Binding-site contacts:
Ligand atom O6 contacts residue ALA540 of chain 1.B at 4.5 Å.
Ligand atom C1 contacts residue THR565 of chain 1.B at 1.4 Å.
Ligand atom O4 contacts residue ALA542 of chain 1.B at 2.9 Å (h-bond).
Ligand atom C8 contacts residue GLU544 of chain 1.B at 4.2 Å.
Ligand atom O4 contacts residue THR565 of chain 1.B at 4.5 Å.
Ligand atom C1 contacts residue ALA542 of chain 1.B at 4.4 Å (hydrophobic).
Ligand atom O6 contacts residue PRO564 of chain 1.B at 3.9 Å.
Ligand atom C3 contacts residue THR565 of chain 1.B at 2.8 Å.
Ligand atom C2 contacts residue THR565 of chain 1.B at 2.4 Å.
Ligand atom O7 contacts residue MET539 of chain 1.B at 4.2 Å.
Ligand atom N2 contacts residue THR565 of chain 1.B at 2.9 Å (h-bond).
Ligand atom O5 contacts residue ALA542 of chain 1.B at 3.6 Å (h-bond).
Ligand atom C5 contacts residue PRO564 of chain 1.B at 3.5 Å (hydrophobic).
Ligand atom C4 contacts residue THR565 of chain 1.B at 3.4 Å.
Ligand atom C6 contacts residue THR565 of chain 1.B at 4.2 Å.
Ligand atom O4 contacts residue MET539 of chain 1.B at 3.7 Å.
Ligand atom C4 contacts residue ALA542 of chain 1.B at 4.0 Å (hydrophobic).
Ligand atom O4 contacts residue ALA540 of chain 1.B at 3.6 Å (h-bond).
Ligand atom C1 contacts residue PRO564 of chain 1.B at 4.4 Å (hydrophobic).
Ligand atom C2 contacts residue ALA542 of chain 1.B at 4.3 Å (hydrophobic).
Ligand atom O5 contacts residue PRO564 of chain 1.B at 3.6 Å.
Ligand atom C5 contacts residue THR565 of chain 1.B at 2.8 Å.
Ligand atom O5 contacts residue THR565 of chain 1.B at 2.3 Å (h-bond).
Ligand atom O3 contacts residue THR565 of chain 1.B at 4.2 Å.
Ligand atom C6 contacts residue ALA542 of chain 1.B at 3.6 Å (hydrophobic).
Ligand atom C6 contacts residue PRO564 of chain 1.B at 3.6 Å (hydrophobic).
Ligand atom C7 contacts residue GLU544 of chain 1.B at 4.0 Å.
Ligand atom C7 contacts residue THR565 of chain 1.B at 4.3 Å.
Ligand atom O3 contacts residue MET539 of chain 1.B at 3.9 Å.
Ligand atom C2 contacts residue GLU544 of chain 1.B at 4.5 Å.
Ligand atom C1 contacts residue GLU544 of chain 1.B at 4.3 Å.
Ligand atom N2 contacts residue GLU544 of chain 1.B at 3.8 Å.
Ligand atom C8 contacts residue MET602 of chain 1.B at 4.5 Å (hydrophobic).
Ligand atom C5 contacts residue ALA542 of chain 1.B at 3.9 Å (hydrophobic).

Sequence of chain 1.B:
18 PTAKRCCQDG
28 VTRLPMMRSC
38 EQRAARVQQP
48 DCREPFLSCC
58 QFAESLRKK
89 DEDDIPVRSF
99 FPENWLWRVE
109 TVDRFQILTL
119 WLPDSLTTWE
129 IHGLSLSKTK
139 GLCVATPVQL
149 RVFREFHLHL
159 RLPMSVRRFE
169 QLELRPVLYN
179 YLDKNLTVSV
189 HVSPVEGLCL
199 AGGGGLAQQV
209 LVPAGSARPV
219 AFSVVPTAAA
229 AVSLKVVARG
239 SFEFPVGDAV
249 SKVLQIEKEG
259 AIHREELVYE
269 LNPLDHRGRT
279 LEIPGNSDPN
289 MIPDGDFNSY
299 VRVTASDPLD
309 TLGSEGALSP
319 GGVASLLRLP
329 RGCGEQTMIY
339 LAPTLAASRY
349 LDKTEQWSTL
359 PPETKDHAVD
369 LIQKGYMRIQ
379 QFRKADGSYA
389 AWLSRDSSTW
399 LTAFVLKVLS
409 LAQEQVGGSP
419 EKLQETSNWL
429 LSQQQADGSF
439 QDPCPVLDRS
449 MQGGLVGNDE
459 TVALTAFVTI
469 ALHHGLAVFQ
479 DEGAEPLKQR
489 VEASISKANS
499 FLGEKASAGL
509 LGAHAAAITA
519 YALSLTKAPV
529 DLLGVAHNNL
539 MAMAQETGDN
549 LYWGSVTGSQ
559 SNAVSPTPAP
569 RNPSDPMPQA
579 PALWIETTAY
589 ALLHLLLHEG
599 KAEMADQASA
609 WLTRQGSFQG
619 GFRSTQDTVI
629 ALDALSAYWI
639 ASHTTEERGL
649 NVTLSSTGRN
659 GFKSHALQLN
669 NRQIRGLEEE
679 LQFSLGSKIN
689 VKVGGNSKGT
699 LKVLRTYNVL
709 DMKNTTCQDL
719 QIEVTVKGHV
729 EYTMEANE

The protein below binds the small molecule below.
Small molecule (SMILES): CC(=O)N[C@@H]1[C@@H](O)[C@@H](O)[C@@H](CO)O[C@@H]1O